Sequence of chain 1.G:
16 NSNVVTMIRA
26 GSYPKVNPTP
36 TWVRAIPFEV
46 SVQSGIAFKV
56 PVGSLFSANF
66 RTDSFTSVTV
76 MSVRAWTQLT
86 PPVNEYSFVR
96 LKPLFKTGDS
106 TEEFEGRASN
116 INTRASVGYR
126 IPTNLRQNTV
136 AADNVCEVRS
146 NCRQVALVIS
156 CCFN

Sequence of chain 2.G:
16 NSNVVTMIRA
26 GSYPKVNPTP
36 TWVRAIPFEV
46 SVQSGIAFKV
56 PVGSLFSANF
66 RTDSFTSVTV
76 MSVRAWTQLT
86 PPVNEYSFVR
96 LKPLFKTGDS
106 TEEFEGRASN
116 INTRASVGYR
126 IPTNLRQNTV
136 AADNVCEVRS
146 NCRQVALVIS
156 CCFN

The small molecule below binds the protein below.
Small molecule (SMILES): CO[P](=O)(O)O[C@H]1[C@@H](O)[C@H](n2ccc(=O)[nH]c2=O)O[C@@H]1COP(=O)(O)O

Binding-site contacts:
Ligand atom O5' contacts residue ARG125 of chain 1.G at 3.2 Å (salt-bridge).
Ligand atom C2 contacts residue ASN16 of chain 2.G at 3.1 Å.
Ligand atom O4 contacts residue ARG125 of chain 1.G at 3.9 Å.
Ligand atom OP2 contacts residue ILE23 of chain 2.G at 4.0 Å.
Ligand atom C6 contacts residue ARG125 of chain 1.G at 3.6 Å.
Ligand atom N1 contacts residue ASN16 of chain 2.G at 4.4 Å.
Ligand atom C5' contacts residue ARG131 of chain 1.G at 3.5 Å.
Ligand atom C5' contacts residue MET76 of chain 1.G at 4.3 Å (hydrophobic).
Ligand atom N3 contacts residue ARG125 of chain 1.G at 3.7 Å.
Ligand atom C5 contacts residue ARG125 of chain 1.G at 3.5 Å.
Ligand atom P contacts residue ARG125 of chain 1.G at 3.8 Å.
Ligand atom N3 contacts residue SER17 of chain 2.G at 4.3 Å.
Ligand atom P contacts residue ILE23 of chain 2.G at 4.2 Å.
Ligand atom C4 contacts residue ASN16 of chain 2.G at 4.0 Å.
Ligand atom O4 contacts residue ASN16 of chain 2.G at 4.4 Å.
Ligand atom N3 contacts residue ASN16 of chain 2.G at 2.8 Å (h-bond).
Ligand atom OP1 contacts residue ARG131 of chain 1.G at 3.4 Å (salt-bridge).
Ligand atom OP1 contacts residue ILE23 of chain 2.G at 3.6 Å.
Ligand atom C3' contacts residue ARG125 of chain 1.G at 3.4 Å.
Ligand atom O4 contacts residue SER17 of chain 2.G at 3.2 Å.
Ligand atom C1' contacts residue ARG125 of chain 1.G at 4.3 Å.
Ligand atom OP2 contacts residue SER77 of chain 1.G at 3.9 Å.
Ligand atom OP3 contacts residue ARG125 of chain 1.G at 2.7 Å.
Ligand atom C4' contacts residue ARG125 of chain 1.G at 4.3 Å.
Ligand atom OP3 contacts residue ILE23 of chain 2.G at 4.3 Å.
Ligand atom O3' contacts residue ARG125 of chain 1.G at 4.1 Å.
Ligand atom O2 contacts residue ASN16 of chain 2.G at 2.6 Å (h-bond).
Ligand atom OP2 contacts residue ARG131 of chain 1.G at 3.8 Å.
Ligand atom C2' contacts residue ARG125 of chain 1.G at 3.7 Å.
Ligand atom C5' contacts residue ARG125 of chain 1.G at 4.2 Å.
Ligand atom OP1 contacts residue ARG125 of chain 1.G at 2.9 Å (salt-bridge).
Ligand atom C4 contacts residue SER17 of chain 2.G at 4.1 Å.
Ligand atom C2 contacts residue ARG125 of chain 1.G at 3.8 Å.
Ligand atom P contacts residue ARG131 of chain 1.G at 3.6 Å.
Ligand atom O5' contacts residue ARG131 of chain 1.G at 2.9 Å (salt-bridge).
Ligand atom C4 contacts residue ARG125 of chain 1.G at 3.6 Å.
Ligand atom O2 contacts residue ARG125 of chain 1.G at 4.0 Å.
Ligand atom O4 contacts residue THR21 of chain 2.G at 4.1 Å.
Ligand atom N1 contacts residue ARG125 of chain 1.G at 3.8 Å.
Ligand atom OP3 contacts residue SER77 of chain 1.G at 4.2 Å.